Sequence of chain 7.OA:
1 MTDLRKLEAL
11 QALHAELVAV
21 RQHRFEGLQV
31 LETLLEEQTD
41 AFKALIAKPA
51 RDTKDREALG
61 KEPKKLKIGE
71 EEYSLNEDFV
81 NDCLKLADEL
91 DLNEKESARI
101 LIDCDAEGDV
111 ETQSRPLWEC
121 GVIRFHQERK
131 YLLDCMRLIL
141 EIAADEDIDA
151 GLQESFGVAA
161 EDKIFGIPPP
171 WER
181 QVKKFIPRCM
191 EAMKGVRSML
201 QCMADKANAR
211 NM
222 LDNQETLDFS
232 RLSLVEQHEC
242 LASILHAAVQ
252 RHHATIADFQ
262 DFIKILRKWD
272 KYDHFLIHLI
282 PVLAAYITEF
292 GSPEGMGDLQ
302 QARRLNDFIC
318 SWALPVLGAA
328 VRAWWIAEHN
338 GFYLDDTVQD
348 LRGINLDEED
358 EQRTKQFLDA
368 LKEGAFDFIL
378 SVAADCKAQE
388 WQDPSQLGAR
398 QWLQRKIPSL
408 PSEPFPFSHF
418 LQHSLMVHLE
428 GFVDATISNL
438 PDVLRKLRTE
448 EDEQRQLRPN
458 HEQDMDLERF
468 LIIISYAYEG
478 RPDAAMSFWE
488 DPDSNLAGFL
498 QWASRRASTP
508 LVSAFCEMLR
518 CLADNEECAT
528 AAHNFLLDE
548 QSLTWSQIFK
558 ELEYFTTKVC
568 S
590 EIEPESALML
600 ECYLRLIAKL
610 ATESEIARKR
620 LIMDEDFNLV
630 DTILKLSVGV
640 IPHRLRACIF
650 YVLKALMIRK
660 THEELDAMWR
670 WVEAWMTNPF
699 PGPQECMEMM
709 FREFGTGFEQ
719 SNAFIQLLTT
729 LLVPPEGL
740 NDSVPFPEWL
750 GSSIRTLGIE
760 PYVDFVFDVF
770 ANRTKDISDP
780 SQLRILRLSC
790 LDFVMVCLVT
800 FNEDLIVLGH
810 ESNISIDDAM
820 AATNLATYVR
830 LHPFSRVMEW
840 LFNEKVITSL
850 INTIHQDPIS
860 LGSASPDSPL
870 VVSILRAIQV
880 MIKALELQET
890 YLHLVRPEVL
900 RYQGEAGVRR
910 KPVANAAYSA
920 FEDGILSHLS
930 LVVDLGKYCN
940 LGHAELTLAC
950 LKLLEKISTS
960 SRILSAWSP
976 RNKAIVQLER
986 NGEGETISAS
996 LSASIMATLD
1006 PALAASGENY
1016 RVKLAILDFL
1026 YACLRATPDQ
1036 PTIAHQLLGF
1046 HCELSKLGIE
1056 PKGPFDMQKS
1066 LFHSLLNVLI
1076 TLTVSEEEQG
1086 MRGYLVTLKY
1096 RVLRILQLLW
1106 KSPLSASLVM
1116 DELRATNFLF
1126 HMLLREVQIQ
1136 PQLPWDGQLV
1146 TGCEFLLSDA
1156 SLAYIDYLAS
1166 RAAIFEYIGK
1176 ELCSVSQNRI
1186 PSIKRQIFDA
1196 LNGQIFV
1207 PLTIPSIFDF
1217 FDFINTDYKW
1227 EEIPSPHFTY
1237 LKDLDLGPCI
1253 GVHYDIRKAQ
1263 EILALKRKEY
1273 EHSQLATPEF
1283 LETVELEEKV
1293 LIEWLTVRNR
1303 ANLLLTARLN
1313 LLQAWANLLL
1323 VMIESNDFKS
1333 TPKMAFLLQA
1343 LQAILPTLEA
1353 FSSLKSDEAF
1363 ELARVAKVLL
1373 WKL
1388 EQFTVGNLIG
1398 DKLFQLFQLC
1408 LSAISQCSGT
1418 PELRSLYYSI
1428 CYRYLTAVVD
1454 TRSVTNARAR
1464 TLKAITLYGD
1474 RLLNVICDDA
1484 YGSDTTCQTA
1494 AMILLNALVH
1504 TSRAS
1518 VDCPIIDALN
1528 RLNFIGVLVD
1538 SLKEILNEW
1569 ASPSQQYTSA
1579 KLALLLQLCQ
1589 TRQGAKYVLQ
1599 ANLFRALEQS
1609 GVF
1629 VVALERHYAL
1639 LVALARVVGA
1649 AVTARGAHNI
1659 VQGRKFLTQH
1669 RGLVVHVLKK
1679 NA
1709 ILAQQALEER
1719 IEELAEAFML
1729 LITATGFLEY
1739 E

This protein binds this small molecule.
Small molecule (SMILES): N[C@@H](Cc1ccccc1)C(=O)NCC=O

Binding-site contacts:
Ligand atom CZ contacts residue PRO438 of chain 7.OA at 3.4 Å (hydrophobic).
Ligand atom CG contacts residue ASN492 of chain 7.OA at 4.3 Å.
Ligand atom CD1 contacts residue ILE434 of chain 7.OA at 4.1 Å (hydrophobic).
Ligand atom C contacts residue ASN492 of chain 7.OA at 4.0 Å.
Ligand atom CG contacts residue GLY495 of chain 7.OA at 4.4 Å.
Ligand atom O contacts residue ASN492 of chain 7.OA at 4.2 Å.
Ligand atom C contacts residue ARG442 of chain 7.OA at 4.4 Å.
Ligand atom CA contacts residue ASN492 of chain 7.OA at 3.3 Å.
Ligand atom CE1 contacts residue ILE434 of chain 7.OA at 3.9 Å (hydrophobic).
Ligand atom CD1 contacts residue PHE496 of chain 7.OA at 3.7 Å (hydrophobic).
Ligand atom CE2 contacts residue PRO438 of chain 7.OA at 3.7 Å (hydrophobic).
Ligand atom CB contacts residue ASN492 of chain 7.OA at 3.8 Å.
Ligand atom CB contacts residue GLY495 of chain 7.OA at 3.9 Å.
Ligand atom CZ contacts residue PHE496 of chain 7.OA at 3.9 Å (hydrophobic).
Ligand atom O contacts residue ARG442 of chain 7.OA at 4.3 Å.
Ligand atom CE1 contacts residue PHE496 of chain 7.OA at 3.6 Å (hydrophobic).
Ligand atom CD1 contacts residue PRO438 of chain 7.OA at 4.4 Å (hydrophobic).
Ligand atom O contacts residue PRO438 of chain 7.OA at 4.0 Å.
Ligand atom CD2 contacts residue PRO438 of chain 7.OA at 4.4 Å (hydrophobic).
Ligand atom N contacts residue ARG442 of chain 7.OA at 4.2 Å.
Ligand atom N contacts residue ASN492 of chain 7.OA at 3.3 Å (h-bond).
Ligand atom CB contacts residue PHE496 of chain 7.OA at 3.9 Å (hydrophobic).
Ligand atom CE2 contacts residue ARG442 of chain 7.OA at 3.6 Å.
Ligand atom CE1 contacts residue PRO438 of chain 7.OA at 3.8 Å (hydrophobic).
Ligand atom N contacts residue SER491 of chain 7.OA at 4.1 Å.
Ligand atom CD2 contacts residue ARG442 of chain 7.OA at 3.5 Å.
Ligand atom CA contacts residue ARG442 of chain 7.OA at 3.6 Å.
Ligand atom CG contacts residue PHE496 of chain 7.OA at 4.0 Å (hydrophobic).
Ligand atom CD1 contacts residue ASN492 of chain 7.OA at 3.9 Å.